Sequence of chain 1.E:
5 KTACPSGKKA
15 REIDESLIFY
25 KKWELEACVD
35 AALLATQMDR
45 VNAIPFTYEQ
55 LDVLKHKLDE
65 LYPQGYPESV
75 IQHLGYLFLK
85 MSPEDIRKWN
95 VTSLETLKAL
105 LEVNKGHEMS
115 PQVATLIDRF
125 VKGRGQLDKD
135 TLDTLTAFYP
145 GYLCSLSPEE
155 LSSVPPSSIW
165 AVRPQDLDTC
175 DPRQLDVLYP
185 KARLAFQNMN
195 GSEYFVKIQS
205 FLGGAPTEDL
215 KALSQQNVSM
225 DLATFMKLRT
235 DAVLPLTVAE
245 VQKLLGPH

Binding-site contacts:
Ligand atom C3 contacts residue ASN194 of chain 1.E at 3.8 Å.
Ligand atom C2 contacts residue SER196 of chain 1.E at 4.5 Å.
Ligand atom C1 contacts residue GLY195 of chain 1.E at 4.1 Å.
Ligand atom C5 contacts residue ASN194 of chain 1.E at 3.7 Å.
Ligand atom O7 contacts residue SER196 of chain 1.E at 3.2 Å (h-bond).
Ligand atom N2 contacts residue SER196 of chain 1.E at 3.7 Å.
Ligand atom N2 contacts residue GLU197 of chain 1.E at 3.0 Å (salt-bridge).
Ligand atom C2 contacts residue GLY195 of chain 1.E at 3.9 Å.
Ligand atom C7 contacts residue SER196 of chain 1.E at 3.5 Å.
Ligand atom O5 contacts residue ASN194 of chain 1.E at 2.4 Å (h-bond).
Ligand atom C1 contacts residue GLU197 of chain 1.E at 4.3 Å.
Ligand atom C2 contacts residue ASN194 of chain 1.E at 2.4 Å.
Ligand atom C1 contacts residue ASN194 of chain 1.E at 1.4 Å.
Ligand atom C4 contacts residue ASN194 of chain 1.E at 4.2 Å.
Ligand atom C7 contacts residue GLU197 of chain 1.E at 3.6 Å.
Ligand atom C8 contacts residue SER196 of chain 1.E at 4.2 Å.
Ligand atom N2 contacts residue GLY195 of chain 1.E at 3.8 Å.
Ligand atom O7 contacts residue GLU197 of chain 1.E at 4.4 Å.
Ligand atom C2 contacts residue GLU197 of chain 1.E at 4.1 Å.
Ligand atom C7 contacts residue ASN194 of chain 1.E at 4.0 Å.
Ligand atom N2 contacts residue ASN194 of chain 1.E at 2.8 Å (h-bond).
Ligand atom C8 contacts residue GLU197 of chain 1.E at 3.8 Å.
Ligand atom C8 contacts residue ASN194 of chain 1.E at 4.3 Å.

This protein binds this small molecule.
Small molecule (SMILES): CC(=O)N[C@@H]1[C@@H](O)[C@H](O)[C@@H](CO)O[C@H]1O